This protein binds this small molecule.
Small molecule (SMILES): O=C(O)CCc1nc(-c2ccccc2)c(-c2cc(C(F)(F)F)cc(C(F)(F)F)c2)o1

Binding-site contacts:
Ligand atom F4 contacts residue PHE120 of chain 2.A at 3.5 Å.
Ligand atom C3 contacts residue PHE87 of chain 2.A at 3.4 Å (hydrophobic).
Ligand atom C12 contacts residue ILE42 of chain 2.A at 3.4 Å (hydrophobic).
Ligand atom C2 contacts residue PHE87 of chain 2.A at 3.6 Å (hydrophobic).
Ligand atom C4 contacts residue PHE87 of chain 2.A at 3.5 Å (hydrophobic).
Ligand atom C1 contacts residue PHE87 of chain 2.A at 3.7 Å (hydrophobic).
Ligand atom F4 contacts residue ILE98 of chain 2.A at 3.4 Å.
Ligand atom C11 contacts residue ILE42 of chain 2.A at 3.5 Å (hydrophobic).
Ligand atom F4 contacts residue ILE42 of chain 2.A at 3.5 Å.
Ligand atom F contacts residue ILE119 of chain 2.A at 3.7 Å.
Ligand atom C7 contacts residue ILE84 of chain 2.A at 3.6 Å (hydrophobic).
Ligand atom F contacts residue CYS206 of chain 2.A at 3.7 Å.
Ligand atom O1 contacts residue ILE42 of chain 2.A at 3.4 Å.
Ligand atom N contacts residue PHE87 of chain 2.A at 3.5 Å.
Ligand atom F2 contacts residue CYS206 of chain 2.A at 3.3 Å.
Ligand atom F1 contacts residue PHE213 of chain 2.A at 3.4 Å.
Ligand atom O contacts residue GLN49 of chain 2.A at 3.3 Å.
Ligand atom O contacts residue ARG90 of chain 2.A at 3.2 Å (salt-bridge).
Ligand atom O2 contacts residue LEU100 of chain 2.A at 3.4 Å.
Ligand atom O2 contacts residue ALA101 of chain 2.A at 2.8 Å (h-bond).
Ligand atom F5 contacts residue PHE120 of chain 2.A at 3.3 Å.
Ligand atom C6 contacts residue ILE84 of chain 2.A at 3.6 Å (hydrophobic).
Ligand atom C9 contacts residue TRP79 of chain 2.A at 3.2 Å (hydrophobic).
Ligand atom F3 contacts residue VAL123 of chain 2.A at 3.7 Å.
Ligand atom F5 contacts residue ILE119 of chain 2.A at 3.7 Å.
Ligand atom C8 contacts residue ASN80 of chain 2.A at 3.6 Å.
Ligand atom C19 contacts residue PHE87 of chain 2.A at 3.6 Å (hydrophobic).
Ligand atom F contacts residue HIS209 of chain 2.A at 3.4 Å.
Ligand atom O2 contacts residue ALA45 of chain 2.A at 3.4 Å.
Ligand atom C8 contacts residue LEU210 of chain 2.A at 3.3 Å (hydrophobic).
Ligand atom C contacts residue ARG90 of chain 2.A at 3.6 Å.
Ligand atom O contacts residue PHE87 of chain 2.A at 3.6 Å.
Ligand atom O2 contacts residue ARG90 of chain 2.A at 3.5 Å (salt-bridge).
Ligand atom F2 contacts residue LEU210 of chain 2.A at 3.5 Å.
Ligand atom O1 contacts residue PHE87 of chain 2.A at 3.3 Å.
Ligand atom C13 contacts residue ILE42 of chain 2.A at 3.5 Å (hydrophobic).
Ligand atom C11 contacts residue PHE87 of chain 2.A at 3.3 Å (hydrophobic).
Ligand atom C7 contacts residue CYS206 of chain 2.A at 3.3 Å (hydrophobic).
Ligand atom C6 contacts residue CYS206 of chain 2.A at 3.7 Å (hydrophobic).
Ligand atom C9 contacts residue LEU210 of chain 2.A at 3.3 Å (hydrophobic).

Sequence of chain 2.A:
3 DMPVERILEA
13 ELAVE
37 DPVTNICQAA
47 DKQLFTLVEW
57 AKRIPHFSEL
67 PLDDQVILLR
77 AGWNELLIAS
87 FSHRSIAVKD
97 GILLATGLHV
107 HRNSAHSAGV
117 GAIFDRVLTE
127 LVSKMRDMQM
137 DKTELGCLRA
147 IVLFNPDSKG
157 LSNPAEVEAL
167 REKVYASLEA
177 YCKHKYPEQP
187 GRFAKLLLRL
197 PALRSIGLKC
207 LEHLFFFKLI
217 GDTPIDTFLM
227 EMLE